A protein and the small-molecule ligand that binds it are described below.
Small molecule (SMILES): CC(=O)N[C@@H]1[C@@H](O)[C@H](O)[C@@H](CO)O[C@H]1O

Binding-site contacts:
Ligand atom N2 contacts residue ILE211 of chain 4.H at 4.5 Å.
Ligand atom C2 contacts residue ASN212 of chain 4.H at 2.5 Å.
Ligand atom C4 contacts residue ASN212 of chain 4.H at 4.2 Å.
Ligand atom O5 contacts residue ASN212 of chain 4.H at 2.4 Å (h-bond).
Ligand atom C5 contacts residue ASN212 of chain 4.H at 3.7 Å.
Ligand atom C1 contacts residue ASN212 of chain 4.H at 1.4 Å.
Ligand atom C1 contacts residue ILE211 of chain 4.H at 4.3 Å (hydrophobic).
Ligand atom N2 contacts residue ASN212 of chain 4.H at 2.9 Å (h-bond).
Ligand atom C3 contacts residue ASN212 of chain 4.H at 3.8 Å.
Ligand atom O6 contacts residue ASN212 of chain 4.H at 4.3 Å.
Ligand atom C7 contacts residue ASN212 of chain 4.H at 4.0 Å.

Sequence of chain 4.H:
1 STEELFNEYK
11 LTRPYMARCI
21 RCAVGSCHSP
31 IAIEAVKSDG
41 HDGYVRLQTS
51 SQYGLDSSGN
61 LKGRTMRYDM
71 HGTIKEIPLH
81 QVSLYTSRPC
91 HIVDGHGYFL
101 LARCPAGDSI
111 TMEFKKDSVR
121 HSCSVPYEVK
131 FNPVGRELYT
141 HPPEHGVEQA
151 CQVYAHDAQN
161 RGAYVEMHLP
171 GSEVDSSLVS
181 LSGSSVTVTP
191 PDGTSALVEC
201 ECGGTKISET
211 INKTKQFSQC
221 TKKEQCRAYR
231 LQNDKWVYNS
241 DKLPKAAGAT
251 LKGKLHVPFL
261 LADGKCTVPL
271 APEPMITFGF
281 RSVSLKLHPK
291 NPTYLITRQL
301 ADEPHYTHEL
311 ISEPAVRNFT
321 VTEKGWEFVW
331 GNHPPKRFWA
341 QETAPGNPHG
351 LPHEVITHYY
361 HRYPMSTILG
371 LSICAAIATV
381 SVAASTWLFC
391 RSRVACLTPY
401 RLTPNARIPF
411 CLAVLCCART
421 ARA